Sequence of chain 1.A:
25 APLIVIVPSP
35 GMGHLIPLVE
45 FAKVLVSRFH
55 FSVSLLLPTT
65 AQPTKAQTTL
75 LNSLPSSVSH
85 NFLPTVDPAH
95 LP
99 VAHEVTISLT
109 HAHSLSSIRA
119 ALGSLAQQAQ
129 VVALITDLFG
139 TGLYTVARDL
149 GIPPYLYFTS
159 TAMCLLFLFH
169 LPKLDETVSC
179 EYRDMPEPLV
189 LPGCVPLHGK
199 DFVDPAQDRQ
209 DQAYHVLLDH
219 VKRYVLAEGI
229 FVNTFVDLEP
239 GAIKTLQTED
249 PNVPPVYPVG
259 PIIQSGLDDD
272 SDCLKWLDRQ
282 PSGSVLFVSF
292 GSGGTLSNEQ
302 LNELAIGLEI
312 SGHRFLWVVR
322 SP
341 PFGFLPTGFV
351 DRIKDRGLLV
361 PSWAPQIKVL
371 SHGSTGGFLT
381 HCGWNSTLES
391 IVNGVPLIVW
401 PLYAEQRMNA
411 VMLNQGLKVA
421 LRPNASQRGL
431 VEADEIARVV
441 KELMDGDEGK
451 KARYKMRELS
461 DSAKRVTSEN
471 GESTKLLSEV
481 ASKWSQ

A small-molecule ligand and the protein it binds are described below.
Small molecule (SMILES): O=c1ccn([C@@H]2O[C@H](CO[P](=O)(O)O[P](=O)(O)O[C@H]3O[C@H](CO)[C@@H](O)[C@H](O)[C@H]3F)[C@@H](O)[C@H]2O)c(=O)[nH]1

Binding-site contacts:
Ligand atom O1A contacts residue GLY383 of chain 1.A at 3.5 Å.
Ligand atom O4 contacts residue TRP384 of chain 1.A at 3.1 Å.
Ligand atom C2' contacts residue GLU389 of chain 1.A at 3.3 Å.
Ligand atom O2B contacts residue ASN385 of chain 1.A at 3.4 Å (h-bond).
Ligand atom O5' contacts residue ASN385 of chain 1.A at 3.5 Å.
Ligand atom C6' contacts residue ALA364 of chain 1.A at 3.5 Å (hydrophobic).
Ligand atom O1A contacts residue SER386 of chain 1.A at 3.3 Å (h-bond).
Ligand atom O6 contacts residue 3RL1 of chain 1.D at 3.4 Å.
Ligand atom O3 contacts residue GLN406 of chain 1.A at 3.6 Å.
Ligand atom C6' contacts residue GLN366 of chain 1.A at 3.6 Å.
Ligand atom O6 contacts residue GLY37 of chain 1.A at 3.6 Å (h-bond).
Ligand atom O1A contacts residue ASN385 of chain 1.A at 3.0 Å (h-bond).
Ligand atom N3 contacts residue TRP363 of chain 1.A at 3.4 Å (h-bond).
Ligand atom O1A contacts residue TRP384 of chain 1.A at 3.5 Å (h-bond).
Ligand atom O6' contacts residue ALA364 of chain 1.A at 3.4 Å (h-bond).
Ligand atom O5 contacts residue GLY37 of chain 1.A at 3.4 Å (h-bond).
Ligand atom O2A contacts residue HIS381 of chain 1.A at 3.0 Å.
Ligand atom C7' contacts residue ALA364 of chain 1.A at 3.6 Å (hydrophobic).
Ligand atom C6 contacts residue THR157 of chain 1.A at 3.3 Å.
Ligand atom F1 contacts residue GLN406 of chain 1.A at 3.0 Å.
Ligand atom O3' contacts residue GLN262 of chain 1.A at 2.8 Å (h-bond).
Ligand atom O2' contacts residue GLU389 of chain 1.A at 2.6 Å (salt-bridge).
Ligand atom O4 contacts residue GLU405 of chain 1.A at 2.5 Å (salt-bridge).
Ligand atom C3' contacts residue GLU389 of chain 1.A at 3.0 Å.
Ligand atom O2' contacts residue GLN366 of chain 1.A at 3.2 Å.
Ligand atom O2A contacts residue SER386 of chain 1.A at 2.4 Å (h-bond).
Ligand atom O3' contacts residue GLU389 of chain 1.A at 2.6 Å (salt-bridge).
Ligand atom C6 contacts residue ASN385 of chain 1.A at 3.6 Å.
Ligand atom O6' contacts residue GLN366 of chain 1.A at 3.5 Å.
Ligand atom PA contacts residue SER386 of chain 1.A at 3.6 Å.
Ligand atom O6 contacts residue THR157 of chain 1.A at 2.7 Å (h-bond).
Ligand atom O2B contacts residue GLY37 of chain 1.A at 3.5 Å.
Ligand atom C3 contacts residue GLU405 of chain 1.A at 3.5 Å.
Ligand atom N3 contacts residue ALA364 of chain 1.A at 2.7 Å (h-bond).
Ligand atom F1 contacts residue TYR403 of chain 1.A at 3.5 Å.
Ligand atom O3 contacts residue GLU405 of chain 1.A at 2.3 Å (salt-bridge).
Ligand atom C4 contacts residue GLU405 of chain 1.A at 3.4 Å.
Ligand atom O7' contacts residue ALA364 of chain 1.A at 3.2 Å (h-bond).
Ligand atom O7' contacts residue TRP363 of chain 1.A at 3.6 Å.
Ligand atom C2' contacts residue GLN366 of chain 1.A at 3.3 Å.